Binding-site contacts:
Ligand atom O2' contacts residue A4 of chain 2.HA at 3.2 Å (h-bond).
Ligand atom O2 contacts residue VAL38 of chain 3.C at 3.7 Å.
Ligand atom OP1 contacts residue ARG79 of chain 3.C at 3.1 Å (salt-bridge).
Ligand atom N3 contacts residue A7 of chain 2.HA at 2.6 Å (h-bond).
Ligand atom O4 contacts residue A5 of chain 2.HA at 2.8 Å (h-bond).
Ligand atom N1 contacts residue A5 of chain 2.HA at 3.6 Å (h-bond).
Ligand atom C2' contacts residue THR36 of chain 2.BA at 3.5 Å.
Ligand atom N3 contacts residue A1 of chain 2.HA at 3.1 Å (h-bond).
Ligand atom O4 contacts residue A4 of chain 2.HA at 3.0 Å (h-bond).
Ligand atom C2 contacts residue A8 of chain 2.HA at 3.5 Å.
Ligand atom OP1 contacts residue SER155 of chain 3.C at 2.6 Å (h-bond).
Ligand atom N3 contacts residue A4 of chain 2.HA at 3.0 Å (h-bond).
Ligand atom O2' contacts residue VAL38 of chain 3.C at 2.9 Å (h-bond).
Ligand atom C2 contacts residue A6 of chain 2.HA at 3.0 Å.
Ligand atom C4 contacts residue A6 of chain 2.HA at 3.1 Å.
Ligand atom O2 contacts residue A4 of chain 2.HA at 3.0 Å (h-bond).
Ligand atom C2 contacts residue A4 of chain 2.HA at 3.5 Å.
Ligand atom O2 contacts residue VAL38 of chain 2.BA at 3.3 Å (h-bond).
Ligand atom O4 contacts residue A6 of chain 2.HA at 2.5 Å (h-bond).
Ligand atom O3' contacts residue SER155 of chain 3.C at 3.5 Å (h-bond).
Ligand atom P contacts residue SER155 of chain 3.C at 3.6 Å.
Ligand atom N3 contacts residue A5 of chain 2.HA at 3.0 Å (h-bond).
Ligand atom C4 contacts residue A7 of chain 2.HA at 3.2 Å.
Ligand atom O2 contacts residue A5 of chain 2.HA at 3.0 Å (h-bond).
Ligand atom N3 contacts residue A8 of chain 2.HA at 3.5 Å (h-bond).
Ligand atom C4 contacts residue A4 of chain 2.HA at 3.5 Å.
Ligand atom N3 contacts residue A6 of chain 2.HA at 2.7 Å (h-bond).
Ligand atom O2 contacts residue A6 of chain 2.HA at 3.2 Å.
Ligand atom C1' contacts residue VAL38 of chain 2.BA at 3.6 Å (hydrophobic).
Ligand atom O2 contacts residue A3 of chain 2.HA at 3.2 Å.
Ligand atom O2 contacts residue A7 of chain 2.HA at 3.5 Å (h-bond).
Ligand atom C4 contacts residue A5 of chain 2.HA at 3.6 Å.
Ligand atom C2 contacts residue A7 of chain 2.HA at 3.5 Å.
Ligand atom O4' contacts residue VAL38 of chain 2.BA at 3.6 Å.
Ligand atom O4 contacts residue A7 of chain 2.HA at 2.3 Å (h-bond).
Ligand atom O2' contacts residue THR36 of chain 2.BA at 2.1 Å (h-bond).
Ligand atom O2 contacts residue A8 of chain 2.HA at 3.6 Å (h-bond).
Ligand atom OP1 contacts residue SER17 of chain 3.DA at 3.2 Å (h-bond).
Ligand atom O4 contacts residue A1 of chain 2.HA at 3.5 Å (h-bond).
Ligand atom C2 contacts residue A5 of chain 2.HA at 3.1 Å.

Sequence of chain 3.DA:
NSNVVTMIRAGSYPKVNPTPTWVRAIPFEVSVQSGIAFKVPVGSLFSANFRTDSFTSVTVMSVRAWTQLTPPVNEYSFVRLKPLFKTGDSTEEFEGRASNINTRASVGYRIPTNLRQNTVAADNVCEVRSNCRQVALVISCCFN

A small-molecule ligand and the protein it binds are described below.
Small molecule (SMILES): O=c1ccn([C@@H]2O[C@H](CO[P](=O)(O)O[C@H]3[C@@H](O)[C@H](n4ccc(=O)[nH]c4=O)O[C@@H]3CO[P](=O)(O)O[C@H]3[C@@H](O)[C@H](n4ccc(=O)[nH]c4=O)O[C@@H]3CO[P](=O)(O)O[C@H]3[C@@H](O)[C@H](n4ccc(=O)[nH]c4=O)O[C@@H]3CO[P](=O)(O)O[C@H]3[C@@H](O)[C@H](n4ccc(=O)[nH]c4=O)O[C@@H]3COP(=O)=O)[C@@H](O)[C@H]2O)c(=O)[nH]1

Sequence of chain 3.C:
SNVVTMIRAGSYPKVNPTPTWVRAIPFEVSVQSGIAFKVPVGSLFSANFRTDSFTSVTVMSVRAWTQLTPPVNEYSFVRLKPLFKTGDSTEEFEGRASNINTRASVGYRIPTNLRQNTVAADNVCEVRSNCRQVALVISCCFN

Sequence of chain 2.BA:
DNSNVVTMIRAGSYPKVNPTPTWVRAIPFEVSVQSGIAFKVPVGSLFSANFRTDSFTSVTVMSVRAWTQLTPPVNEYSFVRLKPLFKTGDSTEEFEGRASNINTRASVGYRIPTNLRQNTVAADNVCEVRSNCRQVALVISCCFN